Sequence of chain 4.A:
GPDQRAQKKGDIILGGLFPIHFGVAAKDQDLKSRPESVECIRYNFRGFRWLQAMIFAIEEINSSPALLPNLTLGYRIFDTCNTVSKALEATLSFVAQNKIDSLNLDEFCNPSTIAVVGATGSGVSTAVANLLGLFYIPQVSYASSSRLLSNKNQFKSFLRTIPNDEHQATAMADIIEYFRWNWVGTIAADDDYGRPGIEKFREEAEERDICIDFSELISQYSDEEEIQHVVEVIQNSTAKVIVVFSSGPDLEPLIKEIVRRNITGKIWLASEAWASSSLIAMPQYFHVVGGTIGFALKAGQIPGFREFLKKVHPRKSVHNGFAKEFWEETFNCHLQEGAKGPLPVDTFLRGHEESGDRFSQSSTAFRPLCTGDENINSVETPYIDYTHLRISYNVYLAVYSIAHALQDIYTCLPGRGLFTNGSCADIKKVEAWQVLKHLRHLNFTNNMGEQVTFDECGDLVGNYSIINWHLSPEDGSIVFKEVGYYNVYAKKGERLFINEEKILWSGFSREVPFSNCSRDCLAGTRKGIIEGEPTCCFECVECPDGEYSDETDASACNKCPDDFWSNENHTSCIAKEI

The protein below binds the small molecule below.
Small molecule (SMILES): CC(=O)N[C@@H]1[C@@H](O)[C@H](O)[C@@H](CO)O[C@H]1O

Binding-site contacts:
Ligand atom O5 contacts residue ASN512 of chain 4.A at 4.1 Å.
Ligand atom O4 contacts residue GLN476 of chain 4.A at 4.2 Å.
Ligand atom C4 contacts residue GLN476 of chain 4.A at 4.4 Å.
Ligand atom N2 contacts residue GLY487 of chain 4.A at 4.0 Å.
Ligand atom C4 contacts residue ASN488 of chain 4.A at 4.2 Å.
Ligand atom O7 contacts residue GLU475 of chain 4.A at 3.1 Å.
Ligand atom O6 contacts residue GLU475 of chain 4.A at 4.5 Å.
Ligand atom C1 contacts residue GLU475 of chain 4.A at 4.2 Å.
Ligand atom C3 contacts residue ASN488 of chain 4.A at 3.7 Å.
Ligand atom C3 contacts residue GLU475 of chain 4.A at 4.1 Å.
Ligand atom O3 contacts residue GLN476 of chain 4.A at 2.7 Å (h-bond).
Ligand atom C8 contacts residue ASN488 of chain 4.A at 3.7 Å.
Ligand atom C8 contacts residue GLY487 of chain 4.A at 3.2 Å.
Ligand atom C8 contacts residue VAL486 of chain 4.A at 4.2 Å (hydrophobic).
Ligand atom C7 contacts residue GLY487 of chain 4.A at 4.1 Å.
Ligand atom O3 contacts residue GLU475 of chain 4.A at 3.3 Å.
Ligand atom O7 contacts residue GLN476 of chain 4.A at 3.4 Å (h-bond).
Ligand atom N2 contacts residue ASN488 of chain 4.A at 2.8 Å (h-bond).
Ligand atom O5 contacts residue ASN488 of chain 4.A at 2.4 Å (h-bond).
Ligand atom C8 contacts residue LEU485 of chain 4.A at 4.1 Å (hydrophobic).
Ligand atom C1 contacts residue ASN512 of chain 4.A at 4.0 Å.
Ligand atom C5 contacts residue ASN488 of chain 4.A at 3.6 Å.
Ligand atom C7 contacts residue LYS323 of chain 4.A at 3.6 Å.
Ligand atom N2 contacts residue GLN476 of chain 4.A at 4.2 Å.
Ligand atom C7 contacts residue GLN476 of chain 4.A at 3.8 Å.
Ligand atom O7 contacts residue LYS323 of chain 4.A at 3.2 Å (salt-bridge).
Ligand atom O7 contacts residue ASN471 of chain 4.A at 4.4 Å.
Ligand atom C1 contacts residue ASN488 of chain 4.A at 1.4 Å.
Ligand atom O7 contacts residue VAL477 of chain 4.A at 4.0 Å.
Ligand atom C4 contacts residue GLU475 of chain 4.A at 4.3 Å.
Ligand atom C5 contacts residue ASN512 of chain 4.A at 3.9 Å.
Ligand atom C8 contacts residue LYS323 of chain 4.A at 3.6 Å.
Ligand atom C2 contacts residue ASN488 of chain 4.A at 2.4 Å.
Ligand atom C3 contacts residue GLN476 of chain 4.A at 4.0 Å.
Ligand atom C7 contacts residue GLU475 of chain 4.A at 4.1 Å.
Ligand atom C2 contacts residue GLU475 of chain 4.A at 3.7 Å.
Ligand atom O5 contacts residue GLU475 of chain 4.A at 4.0 Å.
Ligand atom C7 contacts residue ASN488 of chain 4.A at 3.8 Å.